A protein and the small-molecule ligand that binds it are described below.
Small molecule (SMILES): O=c1[nH]cnc2c1ncn2[C@@H]1O[C@H](COP(=O)(O)O)[C@@H](O)[C@H]1O

Binding-site contacts:
Ligand atom P contacts residue GLY191 of chain 1.A at 3.9 Å.
Ligand atom O3P contacts residue ARG192 of chain 1.A at 3.6 Å.
Ligand atom O6 contacts residue LYS218 of chain 1.A at 2.3 Å (salt-bridge).
Ligand atom N7 contacts residue LYS218 of chain 1.A at 3.1 Å (salt-bridge).
Ligand atom O5' contacts residue THR193 of chain 1.A at 3.3 Å.
Ligand atom O1P contacts residue ASP189 of chain 1.A at 3.5 Å.
Ligand atom O6 contacts residue ARG238 of chain 1.A at 3.3 Å (salt-bridge).
Ligand atom O2P contacts residue THR190 of chain 1.A at 3.3 Å (h-bond).
Ligand atom C6 contacts residue VAL240 of chain 1.A at 3.6 Å (hydrophobic).
Ligand atom N3 contacts residue TYR239 of chain 1.A at 3.8 Å.
Ligand atom N9 contacts residue ILE187 of chain 1.A at 3.7 Å.
Ligand atom C6 contacts residue LYS218 of chain 1.A at 3.3 Å.
Ligand atom C2 contacts residue PHE245 of chain 1.A at 3.7 Å (hydrophobic).
Ligand atom C6 contacts residue ILE187 of chain 1.A at 3.5 Å (hydrophobic).
Ligand atom C4 contacts residue ILE187 of chain 1.A at 3.8 Å (hydrophobic).
Ligand atom O6 contacts residue VAL240 of chain 1.A at 3.1 Å (h-bond).
Ligand atom O2P contacts residue ASP189 of chain 1.A at 3.2 Å (salt-bridge).
Ligand atom O3P contacts residue THR190 of chain 1.A at 3.8 Å.
Ligand atom P contacts residue THR193 of chain 1.A at 3.5 Å.
Ligand atom O2P contacts residue GLY191 of chain 1.A at 3.0 Å (h-bond).
Ligand atom O3' contacts residue THR193 of chain 1.A at 3.9 Å.
Ligand atom O3' contacts residue GLU185 of chain 1.A at 3.3 Å (salt-bridge).
Ligand atom N1 contacts residue VAL240 of chain 1.A at 2.6 Å (h-bond).
Ligand atom N7 contacts residue ASP189 of chain 1.A at 3.7 Å.
Ligand atom C2 contacts residue TYR239 of chain 1.A at 3.4 Å (hydrophobic).
Ligand atom C8 contacts residue ILE187 of chain 1.A at 3.5 Å (hydrophobic).
Ligand atom O3P contacts residue THR193 of chain 1.A at 3.2 Å (h-bond).
Ligand atom C5 contacts residue ILE187 of chain 1.A at 3.6 Å (hydrophobic).
Ligand atom O2' contacts residue MG1 of chain 1.F at 4.0 Å.
Ligand atom C5 contacts residue LYS218 of chain 1.A at 3.4 Å.
Ligand atom O2P contacts residue THR193 of chain 1.A at 3.2 Å.
Ligand atom C2' contacts residue ILE187 of chain 1.A at 4.0 Å (hydrophobic).
Ligand atom O6 contacts residue TYR239 of chain 1.A at 3.6 Å.
Ligand atom C8 contacts residue ASP189 of chain 1.A at 3.8 Å.
Ligand atom N7 contacts residue ILE187 of chain 1.A at 3.5 Å.
Ligand atom O1P contacts residue THR190 of chain 1.A at 2.7 Å (h-bond).
Ligand atom N1 contacts residue TYR239 of chain 1.A at 4.0 Å.
Ligand atom P contacts residue THR190 of chain 1.A at 3.5 Å.
Ligand atom C2 contacts residue VAL240 of chain 1.A at 3.1 Å (hydrophobic).
Ligand atom O6 contacts residue ILE187 of chain 1.A at 3.4 Å.

Sequence of chain 1.A:
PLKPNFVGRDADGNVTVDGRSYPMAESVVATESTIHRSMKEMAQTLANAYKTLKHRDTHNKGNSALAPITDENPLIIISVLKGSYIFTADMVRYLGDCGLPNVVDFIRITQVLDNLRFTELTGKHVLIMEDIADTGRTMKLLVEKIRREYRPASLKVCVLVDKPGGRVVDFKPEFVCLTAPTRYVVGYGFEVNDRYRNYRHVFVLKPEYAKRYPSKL